Binding-site contacts:
Ligand atom O5 contacts residue ASN157 of chain 1.I at 2.4 Å (h-bond).
Ligand atom C8 contacts residue ASN157 of chain 1.I at 4.5 Å.
Ligand atom C5 contacts residue ASN157 of chain 1.I at 3.7 Å.
Ligand atom C1 contacts residue ASN157 of chain 1.I at 1.4 Å.
Ligand atom C3 contacts residue ASN157 of chain 1.I at 3.8 Å.
Ligand atom C4 contacts residue ASN157 of chain 1.I at 4.3 Å.
Ligand atom C7 contacts residue ASN157 of chain 1.I at 3.4 Å.
Ligand atom N2 contacts residue ASN157 of chain 1.I at 2.9 Å (h-bond).
Ligand atom C2 contacts residue ASN157 of chain 1.I at 2.5 Å.
Ligand atom O7 contacts residue ASN157 of chain 1.I at 3.6 Å.

A protein and the small-molecule ligand that binds it are described below.
Small molecule (SMILES): CC(=O)N[C@@H]1[C@@H](O)[C@H](O)[C@@H](CO)O[C@H]1O

Sequence of chain 1.I:
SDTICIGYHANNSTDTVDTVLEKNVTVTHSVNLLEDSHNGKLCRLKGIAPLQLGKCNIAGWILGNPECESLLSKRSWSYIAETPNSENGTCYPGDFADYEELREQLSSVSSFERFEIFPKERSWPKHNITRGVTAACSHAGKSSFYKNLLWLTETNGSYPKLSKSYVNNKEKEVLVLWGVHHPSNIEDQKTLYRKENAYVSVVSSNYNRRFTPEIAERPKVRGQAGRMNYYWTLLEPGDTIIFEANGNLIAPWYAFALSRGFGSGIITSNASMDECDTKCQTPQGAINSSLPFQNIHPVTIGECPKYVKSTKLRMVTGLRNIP